Binding-site contacts:
Ligand atom N2 contacts residue ASP121 of chain 1.B at 3.0 Å (salt-bridge).
Ligand atom N2 contacts residue LEU122 of chain 1.B at 3.5 Å.
Ligand atom O1G contacts residue ASP35 of chain 1.B at 2.7 Å (salt-bridge).
Ligand atom N1 contacts residue ASP121 of chain 1.B at 3.2 Å (salt-bridge).
Ligand atom C2 contacts residue ASP121 of chain 1.B at 3.6 Å.
Ligand atom O2A contacts residue GLU33 of chain 1.B at 3.7 Å.
Ligand atom O2' contacts residue VAL31 of chain 1.B at 3.5 Å (h-bond).
Ligand atom O1G contacts residue SER19 of chain 1.B at 3.0 Å (h-bond).
Ligand atom O3G contacts residue THR37 of chain 1.B at 3.3 Å (h-bond).
Ligand atom PB contacts residue VAL16 of chain 1.B at 3.0 Å.
Ligand atom C5' contacts residue TYR34 of chain 1.B at 3.6 Å (hydrophobic).
Ligand atom O6 contacts residue ASN118 of chain 1.B at 2.8 Å (h-bond).
Ligand atom O3A contacts residue VAL16 of chain 1.B at 2.7 Å (h-bond).
Ligand atom N7 contacts residue GLY17 of chain 1.B at 3.7 Å.
Ligand atom O3G contacts residue ASP35 of chain 1.B at 3.5 Å (salt-bridge).
Ligand atom O1A contacts residue ALA20 of chain 1.B at 3.5 Å.
Ligand atom O3G contacts residue VAL14 of chain 1.B at 3.5 Å.
Ligand atom N3B contacts residue SER19 of chain 1.B at 3.4 Å (h-bond).
Ligand atom O2B contacts residue GLY15 of chain 1.B at 2.9 Å (h-bond).
Ligand atom C5' contacts residue GLY15 of chain 1.B at 3.7 Å.
Ligand atom O3G contacts residue PRO36 of chain 1.B at 3.0 Å.
Ligand atom O2B contacts residue VAL14 of chain 1.B at 3.4 Å.
Ligand atom PG contacts residue ASP35 of chain 1.B at 3.5 Å.
Ligand atom PG contacts residue THR37 of chain 1.B at 3.7 Å.
Ligand atom O1B contacts residue SER19 of chain 1.B at 2.9 Å (h-bond).
Ligand atom O2B contacts residue VAL16 of chain 1.B at 3.2 Å (h-bond).
Ligand atom O6 contacts residue ALA148 of chain 1.B at 3.0 Å (h-bond).
Ligand atom O1B contacts residue VAL16 of chain 1.B at 2.7 Å (h-bond).
Ligand atom O2' contacts residue PHE30 of chain 1.B at 3.4 Å.
Ligand atom PG contacts residue SER19 of chain 1.B at 3.2 Å.
Ligand atom C3' contacts residue ASP32 of chain 1.B at 3.5 Å.
Ligand atom O1G contacts residue PRO36 of chain 1.B at 3.4 Å.
Ligand atom O1B contacts residue LYS18 of chain 1.B at 3.1 Å.
Ligand atom O2' contacts residue ASP32 of chain 1.B at 3.6 Å.
Ligand atom O1G contacts residue THR37 of chain 1.B at 2.8 Å (h-bond).
Ligand atom O3' contacts residue ASP32 of chain 1.B at 2.8 Å (salt-bridge).
Ligand atom N2 contacts residue LYS149 of chain 1.B at 3.5 Å.
Ligand atom O2G contacts residue SER19 of chain 1.B at 2.8 Å (h-bond).
Ligand atom O6 contacts residue ASP121 of chain 1.B at 3.7 Å.
Ligand atom O2A contacts residue TYR34 of chain 1.B at 3.3 Å.

This protein binds this small molecule.
Small molecule (SMILES): Nc1nc2c(ncn2[C@@H]2O[C@H](CO[P](=O)(O)O[P](=O)(O)NP(=O)(O)O)[C@@H](O)[C@H]2O)c(=O)[nH]1

Sequence of chain 1.B:
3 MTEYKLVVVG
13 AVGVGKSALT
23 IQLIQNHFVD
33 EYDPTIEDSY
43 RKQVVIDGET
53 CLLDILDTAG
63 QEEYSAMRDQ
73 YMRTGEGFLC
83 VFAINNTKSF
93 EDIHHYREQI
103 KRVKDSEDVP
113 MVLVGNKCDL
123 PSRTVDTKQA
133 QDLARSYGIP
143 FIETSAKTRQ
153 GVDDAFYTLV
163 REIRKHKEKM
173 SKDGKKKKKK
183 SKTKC